Binding-site contacts:
Ligand atom P contacts residue SER126 of chain 43.C at 3.7 Å.
Ligand atom N6 contacts residue ILE350 of chain 43.C at 4.0 Å.
Ligand atom OP2 contacts residue LYS7 of chain 29.C at 2.6 Å (salt-bridge).
Ligand atom O3' contacts residue THR3 of chain 29.C at 3.8 Å.
Ligand atom OP1 contacts residue LYS7 of chain 29.C at 3.4 Å (salt-bridge).
Ligand atom O2' contacts residue MET125 of chain 43.C at 3.6 Å.
Ligand atom C4' contacts residue GLU2 of chain 29.C at 3.5 Å.
Ligand atom C5' contacts residue GLU2 of chain 29.C at 3.2 Å.
Ligand atom O2' contacts residue ARG180 of chain 43.C at 3.9 Å.
Ligand atom C4' contacts residue MET1 of chain 29.C at 3.9 Å (hydrophobic).
Ligand atom C5' contacts residue THR124 of chain 43.C at 3.5 Å.
Ligand atom N3 contacts residue VAL192 of chain 43.C at 3.4 Å.
Ligand atom N6 contacts residue THR349 of chain 43.C at 3.9 Å.
Ligand atom OP1 contacts residue THR124 of chain 43.C at 4.0 Å.
Ligand atom O4' contacts residue MET1 of chain 29.C at 3.7 Å.
Ligand atom O5' contacts residue LYS7 of chain 29.C at 3.4 Å (salt-bridge).
Ligand atom C4' contacts residue THR124 of chain 43.C at 3.6 Å.
Ligand atom P contacts residue THR3 of chain 29.C at 3.9 Å.
Ligand atom C6 contacts residue ILE350 of chain 43.C at 3.8 Å (hydrophobic).
Ligand atom O2' contacts residue SER126 of chain 43.C at 3.6 Å (h-bond).
Ligand atom C2 contacts residue ARG180 of chain 43.C at 3.6 Å.
Ligand atom N3 contacts residue ARG180 of chain 43.C at 4.0 Å.
Ligand atom O3' contacts residue SER126 of chain 43.C at 3.3 Å.
Ligand atom C4 contacts residue VAL192 of chain 43.C at 3.9 Å (hydrophobic).
Ligand atom C1' contacts residue ARG180 of chain 43.C at 3.7 Å.
Ligand atom OP1 contacts residue ASN4 of chain 29.C at 3.5 Å.
Ligand atom O4' contacts residue ARG180 of chain 43.C at 4.0 Å.
Ligand atom C1' contacts residue PRO190 of chain 43.C at 3.9 Å (hydrophobic).
Ligand atom C2 contacts residue VAL192 of chain 43.C at 3.7 Å (hydrophobic).
Ligand atom C4' contacts residue SER126 of chain 43.C at 3.4 Å.
Ligand atom OP1 contacts residue THR124 of chain 43.C at 3.8 Å.
Ligand atom N7 contacts residue ILE350 of chain 43.C at 3.8 Å.
Ligand atom O2' contacts residue MET1 of chain 29.C at 3.2 Å (h-bond).
Ligand atom C5 contacts residue ILE350 of chain 43.C at 3.6 Å (hydrophobic).
Ligand atom O3' contacts residue GLU2 of chain 29.C at 3.6 Å.
Ligand atom O4' contacts residue PRO190 of chain 43.C at 3.2 Å.
Ligand atom P contacts residue LYS7 of chain 29.C at 3.2 Å.
Ligand atom OP1 contacts residue SER126 of chain 43.C at 2.8 Å (h-bond).
Ligand atom C5' contacts residue SER126 of chain 43.C at 3.9 Å.
Ligand atom OP1 contacts residue THR3 of chain 29.C at 2.9 Å (h-bond).

Sequence of chain 29.C:
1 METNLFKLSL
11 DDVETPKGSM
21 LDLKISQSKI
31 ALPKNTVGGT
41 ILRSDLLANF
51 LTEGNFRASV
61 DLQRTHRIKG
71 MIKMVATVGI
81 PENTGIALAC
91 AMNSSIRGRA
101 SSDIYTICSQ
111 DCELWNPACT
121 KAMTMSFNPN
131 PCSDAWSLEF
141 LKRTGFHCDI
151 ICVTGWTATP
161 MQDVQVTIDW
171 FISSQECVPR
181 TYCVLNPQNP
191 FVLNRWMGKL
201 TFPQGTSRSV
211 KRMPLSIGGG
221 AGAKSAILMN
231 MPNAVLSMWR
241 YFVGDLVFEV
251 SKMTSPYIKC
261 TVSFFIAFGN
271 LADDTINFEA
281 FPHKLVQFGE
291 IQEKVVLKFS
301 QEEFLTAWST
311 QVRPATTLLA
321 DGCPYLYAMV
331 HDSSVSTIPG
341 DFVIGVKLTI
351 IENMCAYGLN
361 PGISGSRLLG

Sequence of chain 43.C:
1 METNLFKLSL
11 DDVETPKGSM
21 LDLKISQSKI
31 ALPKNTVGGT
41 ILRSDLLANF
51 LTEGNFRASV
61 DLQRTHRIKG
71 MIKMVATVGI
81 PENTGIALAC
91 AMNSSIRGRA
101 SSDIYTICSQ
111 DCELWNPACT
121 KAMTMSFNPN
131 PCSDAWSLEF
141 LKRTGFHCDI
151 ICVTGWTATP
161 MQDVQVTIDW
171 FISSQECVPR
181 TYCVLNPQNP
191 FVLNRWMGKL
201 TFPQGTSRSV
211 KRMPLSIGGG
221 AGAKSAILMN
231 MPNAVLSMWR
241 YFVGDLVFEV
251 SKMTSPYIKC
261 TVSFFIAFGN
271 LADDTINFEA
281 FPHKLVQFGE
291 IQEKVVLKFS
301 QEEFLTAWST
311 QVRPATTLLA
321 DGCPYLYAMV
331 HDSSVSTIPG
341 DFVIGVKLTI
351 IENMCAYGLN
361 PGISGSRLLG

This small molecule binds to this protein.
Small molecule (SMILES): Nc1ccn([C@@H]2O[C@H](CO[P](=O)(O)O[C@H]3[C@@H](O)[C@H](n4ccc(=O)[nH]c4=O)O[C@@H]3CO[P](=O)(O)O[C@H]3[C@@H](O)[C@H](n4ccc(N)nc4=O)O[C@@H]3CO[P](=O)(O)O[C@H]3[C@@H](O)[C@H](n4ccc(=O)[nH]c4=O)O[C@@H]3CO[P](=O)(O)O[C@H]3[C@@H](O)[C@H](n4cnc5c(=O)nc(N)[nH]c54)O[C@@H]3CO[P](=O)(O)O[C@H]3[C@@H](O)[C@H](n4cnc5c(N)ncnc54)O[C@@H]3CO)[C@@H](O)[C@H]2O)c(=O)n1